This small molecule binds to this protein.
Small molecule (SMILES): O=C(O)[C@H](O)Cc1ccccc1

Binding-site contacts:
Ligand atom CD1 contacts residue CYS339 of chain 1.A at 3.8 Å (hydrophobic).
Ligand atom O contacts residue ASP329 of chain 1.A at 3.4 Å (salt-bridge).
Ligand atom CE1 contacts residue CYS339 of chain 1.A at 3.9 Å (hydrophobic).
Ligand atom CZ contacts residue CYS339 of chain 1.A at 4.0 Å (hydrophobic).
Ligand atom CA contacts residue CYS339 of chain 1.A at 3.2 Å (hydrophobic).
Ligand atom CE2 contacts residue CYS339 of chain 1.A at 4.0 Å (hydrophobic).
Ligand atom CE2 contacts residue VAL340 of chain 1.A at 3.7 Å (hydrophobic).
Ligand atom C contacts residue ASP329 of chain 1.A at 3.0 Å.
Ligand atom CD2 contacts residue LYS342 of chain 1.A at 4.0 Å.
Ligand atom CB contacts residue LYS342 of chain 1.A at 3.9 Å.
Ligand atom CG contacts residue CYS339 of chain 1.A at 2.9 Å (hydrophobic).
Ligand atom CZ contacts residue VAL340 of chain 1.A at 4.5 Å (hydrophobic).
Ligand atom CE2 contacts residue LYS341 of chain 1.A at 3.9 Å.
Ligand atom CA contacts residue PHE354 of chain 1.A at 4.4 Å (hydrophobic).
Ligand atom O contacts residue LYS342 of chain 1.A at 3.1 Å (salt-bridge).
Ligand atom OA contacts residue CYS339 of chain 1.A at 3.3 Å (h-bond).
Ligand atom CB contacts residue CYS339 of chain 1.A at 2.1 Å (hydrophobic).
Ligand atom CG contacts residue LYS342 of chain 1.A at 4.5 Å.
Ligand atom CD2 contacts residue LYS341 of chain 1.A at 3.8 Å.
Ligand atom CB contacts residue ASP329 of chain 1.A at 4.3 Å.
Ligand atom CA contacts residue LYS342 of chain 1.A at 3.6 Å.
Ligand atom CD2 contacts residue CYS339 of chain 1.A at 3.1 Å (hydrophobic).
Ligand atom CD2 contacts residue VAL340 of chain 1.A at 3.9 Å (hydrophobic).
Ligand atom OA contacts residue ASP329 of chain 1.A at 3.0 Å (salt-bridge).
Ligand atom OXT contacts residue ASP329 of chain 1.A at 3.4 Å (salt-bridge).
Ligand atom C contacts residue LYS342 of chain 1.A at 3.7 Å.
Ligand atom CA contacts residue ASP329 of chain 1.A at 2.9 Å.
Ligand atom OA contacts residue PHE332 of chain 1.A at 3.5 Å.
Ligand atom OA contacts residue PHE354 of chain 1.A at 4.2 Å.

Sequence of chain 1.A:
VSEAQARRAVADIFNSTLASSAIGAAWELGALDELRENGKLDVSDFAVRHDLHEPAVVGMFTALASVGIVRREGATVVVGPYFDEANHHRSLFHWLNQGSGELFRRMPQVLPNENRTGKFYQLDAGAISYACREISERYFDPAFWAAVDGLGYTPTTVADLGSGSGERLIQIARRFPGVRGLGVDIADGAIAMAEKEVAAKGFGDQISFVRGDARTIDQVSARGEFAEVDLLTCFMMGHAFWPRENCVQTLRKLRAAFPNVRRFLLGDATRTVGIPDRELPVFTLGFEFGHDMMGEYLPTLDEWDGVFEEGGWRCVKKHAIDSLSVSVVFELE